Binding-site contacts:
Ligand atom C2 contacts residue ASN415 of chain 1.A at 2.4 Å.
Ligand atom C1 contacts residue ASN415 of chain 1.A at 1.5 Å.
Ligand atom O7 contacts residue ASN415 of chain 1.A at 3.6 Å (h-bond).
Ligand atom C5 contacts residue ASN415 of chain 1.A at 3.7 Å.
Ligand atom O7 contacts residue NAG1 of chain 1.M at 4.0 Å.
Ligand atom C7 contacts residue NAG1 of chain 1.M at 4.2 Å.
Ligand atom C8 contacts residue ASN231 of chain 1.A at 4.3 Å.
Ligand atom C8 contacts residue ASN415 of chain 1.A at 4.0 Å.
Ligand atom C8 contacts residue NAG1 of chain 1.M at 3.5 Å.
Ligand atom C8 contacts residue SER414 of chain 1.A at 4.1 Å.
Ligand atom C6 contacts residue PRO260 of chain 1.A at 4.5 Å (hydrophobic).
Ligand atom C3 contacts residue ASN415 of chain 1.A at 3.7 Å.
Ligand atom C7 contacts residue ASN415 of chain 1.A at 3.3 Å.
Ligand atom C8 contacts residue VAL413 of chain 1.A at 3.9 Å (hydrophobic).
Ligand atom O6 contacts residue LEU234 of chain 1.A at 4.5 Å.
Ligand atom C4 contacts residue ASN415 of chain 1.A at 4.2 Å.
Ligand atom O5 contacts residue PRO260 of chain 1.A at 3.7 Å.
Ligand atom C5 contacts residue PRO260 of chain 1.A at 4.4 Å (hydrophobic).
Ligand atom C1 contacts residue PRO260 of chain 1.A at 4.1 Å (hydrophobic).
Ligand atom N2 contacts residue ASN415 of chain 1.A at 2.8 Å (h-bond).
Ligand atom O5 contacts residue ASN415 of chain 1.A at 2.4 Å (h-bond).

Sequence of chain 1.A:
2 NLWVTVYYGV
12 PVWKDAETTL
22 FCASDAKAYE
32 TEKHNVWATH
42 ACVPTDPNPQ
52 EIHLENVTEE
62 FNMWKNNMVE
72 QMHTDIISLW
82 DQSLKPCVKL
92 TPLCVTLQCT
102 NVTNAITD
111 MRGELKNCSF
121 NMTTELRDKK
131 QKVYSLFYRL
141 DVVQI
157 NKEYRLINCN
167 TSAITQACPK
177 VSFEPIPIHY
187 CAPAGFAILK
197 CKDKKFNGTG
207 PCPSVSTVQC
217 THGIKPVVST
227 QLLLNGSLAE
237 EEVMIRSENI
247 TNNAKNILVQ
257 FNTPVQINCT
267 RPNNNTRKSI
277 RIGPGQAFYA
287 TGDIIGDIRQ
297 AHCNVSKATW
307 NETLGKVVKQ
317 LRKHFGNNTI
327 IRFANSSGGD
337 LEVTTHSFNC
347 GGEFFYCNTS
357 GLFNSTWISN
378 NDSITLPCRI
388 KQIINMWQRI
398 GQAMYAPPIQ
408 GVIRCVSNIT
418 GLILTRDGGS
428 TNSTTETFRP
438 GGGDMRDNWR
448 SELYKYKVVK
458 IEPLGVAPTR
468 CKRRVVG

A small-molecule ligand and the protein it binds are described below.
Small molecule (SMILES): CC(=O)N[C@H]1[C@H](O[C@H]2[C@H](O)[C@@H](NC(C)=O)CO[C@@H]2CO)O[C@H](CO)[C@@H](O)[C@@H]1O